Binding-site contacts:
Ligand atom O41 contacts residue ILE304 of chain 1.C at 3.1 Å.
Ligand atom O23 contacts residue GLU56 of chain 1.C at 3.5 Å (salt-bridge).
Ligand atom C9 contacts residue ASN119 of chain 1.C at 3.7 Å.
Ligand atom C27 contacts residue PHE249 of chain 1.C at 3.6 Å (hydrophobic).
Ligand atom C12 contacts residue PHE286 of chain 1.C at 3.4 Å (hydrophobic).
Ligand atom C38 contacts residue ILE304 of chain 1.C at 3.6 Å (hydrophobic).
Ligand atom C30 contacts residue ASP45 of chain 1.C at 3.7 Å.
Ligand atom O43 contacts residue ARG303 of chain 1.C at 3.3 Å (salt-bridge).
Ligand atom C3 contacts residue ILE186 of chain 1.C at 3.4 Å (hydrophobic).
Ligand atom C48 contacts residue TRP122 of chain 1.C at 3.1 Å (hydrophobic).
Ligand atom C10 contacts residue LEU126 of chain 1.C at 3.5 Å (hydrophobic).
Ligand atom C48 contacts residue LEU293 of chain 1.C at 3.6 Å (hydrophobic).
Ligand atom C30 contacts residue PHE249 of chain 1.C at 3.7 Å (hydrophobic).
Ligand atom C38 contacts residue ALA188 of chain 1.C at 3.6 Å (hydrophobic).
Ligand atom O31 contacts residue LEU46 of chain 1.C at 3.0 Å (h-bond).
Ligand atom C4 contacts residue TRP122 of chain 1.C at 3.6 Å (hydrophobic).
Ligand atom C38 contacts residue GLY189 of chain 1.C at 3.7 Å.
Ligand atom O10 contacts residue LYS125 of chain 1.C at 3.6 Å.
Ligand atom O10 contacts residue ASP252 of chain 1.C at 3.4 Å (salt-bridge).
Ligand atom N29 contacts residue GLY189 of chain 1.C at 3.6 Å.
Ligand atom C2 contacts residue TRP122 of chain 1.C at 3.6 Å (hydrophobic).
Ligand atom O21 contacts residue GLN44 of chain 1.C at 3.0 Å (h-bond).
Ligand atom O47 contacts residue ARG303 of chain 1.C at 2.8 Å (salt-bridge).
Ligand atom O6 contacts residue ASN185 of chain 1.C at 3.0 Å (h-bond).
Ligand atom C27 contacts residue GLY189 of chain 1.C at 3.7 Å.
Ligand atom O31 contacts residue GLN44 of chain 1.C at 3.2 Å (h-bond).
Ligand atom O43 contacts residue ARG301 of chain 1.C at 3.7 Å.
Ligand atom C27 contacts residue ASN191 of chain 1.C at 3.4 Å.
Ligand atom N29 contacts residue ASN191 of chain 1.C at 3.7 Å.
Ligand atom O31 contacts residue ASP45 of chain 1.C at 3.3 Å (salt-bridge).
Ligand atom O28 contacts residue ILE190 of chain 1.C at 3.2 Å.
Ligand atom O41 contacts residue ARG303 of chain 1.C at 3.2 Å (salt-bridge).
Ligand atom O10 contacts residue ASN119 of chain 1.C at 2.4 Å (h-bond).
Ligand atom O39 contacts residue GLY189 of chain 1.C at 3.5 Å (h-bond).
Ligand atom C9 contacts residue ASP252 of chain 1.C at 3.4 Å.
Ligand atom N29 contacts residue ASP45 of chain 1.C at 3.2 Å (salt-bridge).
Ligand atom O41 contacts residue HIS302 of chain 1.C at 3.5 Å.
Ligand atom O28 contacts residue ASN191 of chain 1.C at 2.6 Å (h-bond).
Ligand atom O39 contacts residue ALA188 of chain 1.C at 3.0 Å.
Ligand atom N29 contacts residue PHE249 of chain 1.C at 3.6 Å.

This protein binds this small molecule.
Small molecule (SMILES): CC(=O)N[C@H]1[C@@H](O[C@@H]2O[C@H](C[C@@H](O)[C@H]3O[C@@H](n4ccc(=O)[nH]c4=O)[C@H](O)[C@@H]3O)[C@H](O)[C@H](O)[C@H]2NC(=O)C=CCCCCCCCCC(C)C)O[C@H](CO)[C@@H](O)[C@@H]1O

Sequence of chain 1.C:
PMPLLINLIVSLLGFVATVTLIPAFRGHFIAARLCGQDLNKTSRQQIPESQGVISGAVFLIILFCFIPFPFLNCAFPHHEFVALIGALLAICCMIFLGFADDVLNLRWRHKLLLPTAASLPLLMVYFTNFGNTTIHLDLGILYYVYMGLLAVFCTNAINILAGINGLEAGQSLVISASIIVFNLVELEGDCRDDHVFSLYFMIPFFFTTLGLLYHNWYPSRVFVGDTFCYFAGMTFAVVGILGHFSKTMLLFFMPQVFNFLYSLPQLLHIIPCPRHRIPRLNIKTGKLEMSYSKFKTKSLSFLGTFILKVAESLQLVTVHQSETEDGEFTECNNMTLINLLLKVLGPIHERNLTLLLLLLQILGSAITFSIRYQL